Sequence of chain 1.A:
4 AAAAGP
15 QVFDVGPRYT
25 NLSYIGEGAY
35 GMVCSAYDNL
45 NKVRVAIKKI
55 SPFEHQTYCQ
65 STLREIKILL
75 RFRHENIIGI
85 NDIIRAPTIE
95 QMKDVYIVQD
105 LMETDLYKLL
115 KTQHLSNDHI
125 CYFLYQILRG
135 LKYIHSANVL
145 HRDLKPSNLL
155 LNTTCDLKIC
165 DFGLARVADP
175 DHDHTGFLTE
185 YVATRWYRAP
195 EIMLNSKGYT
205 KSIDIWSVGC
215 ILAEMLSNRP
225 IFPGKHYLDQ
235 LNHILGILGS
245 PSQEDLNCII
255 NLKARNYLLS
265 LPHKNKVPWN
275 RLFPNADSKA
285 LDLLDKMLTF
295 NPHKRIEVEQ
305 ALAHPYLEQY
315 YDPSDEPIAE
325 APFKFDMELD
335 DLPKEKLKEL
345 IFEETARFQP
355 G

The protein below binds the small molecule below.
Small molecule (SMILES): Nc1ncnc2c1ncn2[C@@H]1O[C@H](CO[P](=O)(O)O[P](=O)(O)NP(=O)(O)O)[C@@H](O)[C@H]1O

Binding-site contacts:
Ligand atom O1B contacts residue GLY32 of chain 1.A at 3.4 Å.
Ligand atom O3A contacts residue MG1 of chain 1.D at 3.6 Å.
Ligand atom O3A contacts residue LYS52 of chain 1.A at 3.7 Å.
Ligand atom C5 contacts residue GLN103 of chain 1.A at 3.8 Å.
Ligand atom N6 contacts residue ALA50 of chain 1.A at 3.6 Å.
Ligand atom O2' contacts residue ASP109 of chain 1.A at 2.7 Å (salt-bridge).
Ligand atom N7 contacts residue LEU154 of chain 1.A at 3.7 Å.
Ligand atom C2 contacts residue MET106 of chain 1.A at 3.2 Å (hydrophobic).
Ligand atom N6 contacts residue ASP104 of chain 1.A at 2.8 Å (salt-bridge).
Ligand atom N6 contacts residue LEU154 of chain 1.A at 3.8 Å.
Ligand atom O1A contacts residue LYS52 of chain 1.A at 3.2 Å (salt-bridge).
Ligand atom C6 contacts residue LEU154 of chain 1.A at 3.9 Å (hydrophobic).
Ligand atom O3A contacts residue ASP165 of chain 1.A at 3.7 Å.
Ligand atom O2B contacts residue ASP165 of chain 1.A at 3.0 Å (salt-bridge).
Ligand atom C6 contacts residue ASP104 of chain 1.A at 3.6 Å.
Ligand atom N1 contacts residue ASP104 of chain 1.A at 3.7 Å.
Ligand atom PA contacts residue MG1 of chain 1.D at 3.3 Å.
Ligand atom O2A contacts residue MG1 of chain 1.D at 1.9 Å.
Ligand atom N3B contacts residue ASP165 of chain 1.A at 2.9 Å (salt-bridge).
Ligand atom O2A contacts residue ASP165 of chain 1.A at 3.1 Å (salt-bridge).
Ligand atom C5 contacts residue LEU154 of chain 1.A at 3.8 Å (hydrophobic).
Ligand atom O4' contacts residue VAL37 of chain 1.A at 3.6 Å.
Ligand atom O2' contacts residue LYS112 of chain 1.A at 3.3 Å (salt-bridge).
Ligand atom C6 contacts residue ALA50 of chain 1.A at 3.5 Å (hydrophobic).
Ligand atom O1B contacts residue ALA33 of chain 1.A at 2.8 Å (h-bond).
Ligand atom O1A contacts residue CYS164 of chain 1.A at 3.9 Å.
Ligand atom N6 contacts residue GLN103 of chain 1.A at 3.1 Å (h-bond).
Ligand atom C2' contacts residue LEU154 of chain 1.A at 3.8 Å (hydrophobic).
Ligand atom N7 contacts residue GLN103 of chain 1.A at 3.2 Å (h-bond).
Ligand atom N1 contacts residue ALA50 of chain 1.A at 3.5 Å.
Ligand atom PB contacts residue MG1 of chain 1.D at 3.4 Å.
Ligand atom O2A contacts residue ASN152 of chain 1.A at 3.0 Å (h-bond).
Ligand atom O3' contacts residue SER151 of chain 1.A at 2.7 Å (h-bond).
Ligand atom C2' contacts residue ASP109 of chain 1.A at 3.6 Å.
Ligand atom O2A contacts residue CYS164 of chain 1.A at 3.9 Å.
Ligand atom PB contacts residue ASP165 of chain 1.A at 3.4 Å.
Ligand atom O3' contacts residue ASP109 of chain 1.A at 3.3 Å (salt-bridge).
Ligand atom N1 contacts residue MET106 of chain 1.A at 2.9 Å (h-bond).
Ligand atom C3' contacts residue SER151 of chain 1.A at 3.8 Å.
Ligand atom N3B contacts residue MG1 of chain 1.D at 2.0 Å.